This small molecule binds to this protein.
Small molecule (SMILES): O=C(O)[C@@H]1CCCN1

Binding-site contacts:
Ligand atom CG contacts residue PHE67 of chain 1.A at 4.2 Å (hydrophobic).
Ligand atom C contacts residue ARG62 of chain 1.A at 3.4 Å.
Ligand atom CD contacts residue ALA108 of chain 1.A at 4.2 Å (hydrophobic).
Ligand atom CG contacts residue PHE120 of chain 1.A at 3.8 Å (hydrophobic).
Ligand atom CB contacts residue LEU129 of chain 1.A at 4.3 Å (hydrophobic).
Ligand atom C contacts residue GLY1 of chain 1.B at 3.4 Å.
Ligand atom N contacts residue GLN70 of chain 1.A at 3.8 Å.
Ligand atom CG contacts residue GLY1 of chain 1.B at 3.7 Å.
Ligand atom CB contacts residue PHE67 of chain 1.A at 3.6 Å (hydrophobic).
Ligand atom C contacts residue GLN70 of chain 1.A at 3.9 Å.
Ligand atom C contacts residue MET68 of chain 1.A at 4.3 Å (hydrophobic).
Ligand atom O contacts residue GLN70 of chain 1.A at 3.0 Å (h-bond).
Ligand atom N contacts residue GLY1 of chain 1.B at 1.3 Å.
Ligand atom OXT contacts residue PHE67 of chain 1.A at 3.9 Å.
Ligand atom OXT contacts residue GLY1 of chain 1.B at 4.4 Å.
Ligand atom N contacts residue HIS133 of chain 1.A at 3.8 Å.
Ligand atom O contacts residue GLY1 of chain 1.B at 3.5 Å.
Ligand atom OXT contacts residue ARG62 of chain 1.A at 2.7 Å (salt-bridge).
Ligand atom CA contacts residue GLN70 of chain 1.A at 4.4 Å.
Ligand atom CG contacts residue GLN70 of chain 1.A at 3.9 Å.
Ligand atom CD contacts residue GLY1 of chain 1.B at 2.5 Å.
Ligand atom CG contacts residue LEU129 of chain 1.A at 4.3 Å (hydrophobic).
Ligand atom CG contacts residue MET68 of chain 1.A at 4.4 Å (hydrophobic).
Ligand atom O contacts residue MET68 of chain 1.A at 3.9 Å.
Ligand atom CD contacts residue GLN70 of chain 1.A at 3.4 Å.
Ligand atom CD contacts residue HIS133 of chain 1.A at 3.9 Å.
Ligand atom CB contacts residue GLY1 of chain 1.B at 3.6 Å.
Ligand atom CD contacts residue PHE120 of chain 1.A at 3.5 Å (hydrophobic).
Ligand atom OXT contacts residue MET68 of chain 1.A at 4.3 Å.
Ligand atom O contacts residue ARG62 of chain 1.A at 2.7 Å (salt-bridge).
Ligand atom CA contacts residue GLY1 of chain 1.B at 2.5 Å.

Sequence of chain 1.A:
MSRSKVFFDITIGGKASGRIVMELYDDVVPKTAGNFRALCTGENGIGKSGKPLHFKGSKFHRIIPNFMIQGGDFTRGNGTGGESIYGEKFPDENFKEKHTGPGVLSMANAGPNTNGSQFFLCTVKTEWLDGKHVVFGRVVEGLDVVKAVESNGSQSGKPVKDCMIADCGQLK